Binding-site contacts:
Ligand atom C30 contacts residue GLY54 of chain 1.A at 3.5 Å.
Ligand atom C30 contacts residue MET58 of chain 1.A at 3.9 Å (hydrophobic).
Ligand atom C3 contacts residue ALA72 of chain 1.A at 3.4 Å (hydrophobic).
Ligand atom C28 contacts residue LYS74 of chain 1.A at 3.5 Å.
Ligand atom C33 contacts residue LYS74 of chain 1.A at 3.6 Å.
Ligand atom C7 contacts residue MET128 of chain 1.A at 3.6 Å (hydrophobic).
Ligand atom C9 contacts residue ASP131 of chain 1.A at 3.5 Å.
Ligand atom C1 contacts residue GLN125 of chain 1.A at 3.4 Å.
Ligand atom C10 contacts residue ILE51 of chain 1.A at 3.7 Å (hydrophobic).
Ligand atom C21 contacts residue LYS74 of chain 1.A at 3.9 Å.
Ligand atom C12 contacts residue MET128 of chain 1.A at 3.5 Å (hydrophobic).
Ligand atom N4 contacts residue ASP126 of chain 1.A at 3.8 Å.
Ligand atom C29 contacts residue VAL59 of chain 1.A at 3.8 Å (hydrophobic).
Ligand atom C29 contacts residue GLY54 of chain 1.A at 3.7 Å.
Ligand atom C12 contacts residue GLU129 of chain 1.A at 3.6 Å.
Ligand atom C11 contacts residue GLU129 of chain 1.A at 3.7 Å.
Ligand atom C3 contacts residue MET128 of chain 1.A at 3.8 Å (hydrophobic).
Ligand atom C8 contacts residue LEU176 of chain 1.A at 3.7 Å (hydrophobic).
Ligand atom N13 contacts residue LEU176 of chain 1.A at 3.5 Å.
Ligand atom O27 contacts residue ASP187 of chain 1.A at 2.7 Å (salt-bridge).
Ligand atom C31 contacts residue LYS74 of chain 1.A at 3.8 Å.
Ligand atom C30 contacts residue GLY57 of chain 1.A at 3.6 Å.
Ligand atom C26 contacts residue ASP187 of chain 1.A at 3.1 Å.
Ligand atom C16 contacts residue LEU176 of chain 1.A at 3.7 Å (hydrophobic).
Ligand atom C29 contacts residue LYS74 of chain 1.A at 3.6 Å.
Ligand atom C14 contacts residue LEU176 of chain 1.A at 3.5 Å (hydrophobic).
Ligand atom C3 contacts residue ASP126 of chain 1.A at 3.2 Å.
Ligand atom C24 contacts residue ASP187 of chain 1.A at 3.4 Å.
Ligand atom C30 contacts residue LYS74 of chain 1.A at 3.7 Å.
Ligand atom O27 contacts residue ASN174 of chain 1.A at 3.2 Å (h-bond).
Ligand atom N4 contacts residue MET128 of chain 1.A at 3.1 Å (h-bond).
Ligand atom C31 contacts residue ILE76 of chain 1.A at 3.6 Å (hydrophobic).
Ligand atom C29 contacts residue GLU53 of chain 1.A at 3.9 Å.
Ligand atom O22 contacts residue LYS74 of chain 1.A at 2.8 Å (salt-bridge).
Ligand atom C2 contacts residue LEU176 of chain 1.A at 3.4 Å (hydrophobic).
Ligand atom C31 contacts residue GLY57 of chain 1.A at 3.5 Å.
Ligand atom C31 contacts residue GLY54 of chain 1.A at 3.8 Å.
Ligand atom N6 contacts residue MET128 of chain 1.A at 3.0 Å (h-bond).
Ligand atom C3 contacts residue LEU176 of chain 1.A at 3.7 Å (hydrophobic).
Ligand atom C32 contacts residue LYS74 of chain 1.A at 3.8 Å.

This protein binds this small molecule.
Small molecule (SMILES): Cc1cnc(Nc2ccccc2)nc1-c1c[nH]c(C(=O)N[C@H](CO)c2ccccc2)c1

Sequence of chain 1.A:
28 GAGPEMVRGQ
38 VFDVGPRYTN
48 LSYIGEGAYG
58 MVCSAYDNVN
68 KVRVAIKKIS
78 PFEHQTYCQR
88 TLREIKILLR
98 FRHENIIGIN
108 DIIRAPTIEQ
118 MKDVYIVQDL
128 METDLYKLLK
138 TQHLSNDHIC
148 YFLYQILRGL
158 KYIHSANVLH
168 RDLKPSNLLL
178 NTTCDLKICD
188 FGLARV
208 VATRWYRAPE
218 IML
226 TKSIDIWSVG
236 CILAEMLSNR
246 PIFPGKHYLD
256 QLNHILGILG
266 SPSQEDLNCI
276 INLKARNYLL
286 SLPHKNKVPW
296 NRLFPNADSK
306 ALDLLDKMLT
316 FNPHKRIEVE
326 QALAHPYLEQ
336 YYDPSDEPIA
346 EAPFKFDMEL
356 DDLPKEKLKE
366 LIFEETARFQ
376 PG